A protein and the small-molecule ligand that binds it are described below.
Small molecule (SMILES): COc1ccccc1NC(=O)CCCCC(=O)O

Sequence of chain 1.A:
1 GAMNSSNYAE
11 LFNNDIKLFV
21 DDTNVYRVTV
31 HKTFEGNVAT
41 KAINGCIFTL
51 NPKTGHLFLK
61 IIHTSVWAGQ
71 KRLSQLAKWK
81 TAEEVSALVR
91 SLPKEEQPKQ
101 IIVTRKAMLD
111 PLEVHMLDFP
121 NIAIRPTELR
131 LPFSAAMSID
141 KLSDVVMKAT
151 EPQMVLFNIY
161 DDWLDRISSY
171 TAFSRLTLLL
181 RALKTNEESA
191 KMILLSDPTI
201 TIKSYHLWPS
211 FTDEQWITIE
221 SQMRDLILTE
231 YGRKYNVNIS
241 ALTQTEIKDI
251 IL

Binding-site contacts:
Ligand atom C contacts residue TYR235 of chain 1.A at 4.1 Å (hydrophobic).
Ligand atom C4 contacts residue TYR235 of chain 1.A at 3.9 Å (hydrophobic).
Ligand atom C2 contacts residue TYR235 of chain 1.A at 4.0 Å (hydrophobic).
Ligand atom O contacts residue TYR235 of chain 1.A at 3.4 Å (h-bond).
Ligand atom O contacts residue LYS234 of chain 1.A at 4.1 Å.
Ligand atom N contacts residue TYR235 of chain 1.A at 2.8 Å (h-bond).
Ligand atom C10 contacts residue TYR235 of chain 1.A at 4.4 Å (hydrophobic).
Ligand atom C contacts residue LYS234 of chain 1.A at 3.5 Å.
Ligand atom C9 contacts residue TYR235 of chain 1.A at 4.5 Å (hydrophobic).
Ligand atom C8 contacts residue ASN236 of chain 1.A at 4.3 Å.
Ligand atom C5 contacts residue TYR235 of chain 1.A at 3.8 Å (hydrophobic).
Ligand atom C3 contacts residue TYR235 of chain 1.A at 4.0 Å (hydrophobic).
Ligand atom C6 contacts residue TYR235 of chain 1.A at 3.7 Å (hydrophobic).
Ligand atom C8 contacts residue TYR235 of chain 1.A at 3.4 Å (hydrophobic).
Ligand atom C contacts residue ASN236 of chain 1.A at 4.0 Å.
Ligand atom O3 contacts residue ASN236 of chain 1.A at 4.1 Å.
Ligand atom C1 contacts residue TYR235 of chain 1.A at 3.9 Å (hydrophobic).
Ligand atom O contacts residue ASN236 of chain 1.A at 4.3 Å.
Ligand atom C7 contacts residue TYR235 of chain 1.A at 3.5 Å (hydrophobic).